Binding-site contacts:
Ligand atom C1 contacts residue ASN259 of chain 1.H at 1.5 Å.
Ligand atom C4 contacts residue ASN259 of chain 1.H at 4.3 Å.
Ligand atom O4 contacts residue LYS115 of chain 1.D at 3.8 Å.
Ligand atom C2 contacts residue ASN259 of chain 1.H at 2.5 Å.
Ligand atom O5 contacts residue THR116 of chain 1.D at 4.4 Å.
Ligand atom C4 contacts residue LYS115 of chain 1.D at 3.9 Å.
Ligand atom O7 contacts residue ASN259 of chain 1.H at 3.1 Å (h-bond).
Ligand atom N2 contacts residue ASN259 of chain 1.H at 2.9 Å (h-bond).
Ligand atom C7 contacts residue ASN259 of chain 1.H at 3.1 Å.
Ligand atom C6 contacts residue THR116 of chain 1.D at 3.9 Å.
Ligand atom C6 contacts residue LYS115 of chain 1.D at 3.7 Å.
Ligand atom C5 contacts residue LYS115 of chain 1.D at 4.4 Å.
Ligand atom O5 contacts residue ASN259 of chain 1.H at 2.5 Å (h-bond).
Ligand atom C8 contacts residue ASN259 of chain 1.H at 4.0 Å.
Ligand atom O7 contacts residue LYS181 of chain 1.D at 3.5 Å.
Ligand atom C3 contacts residue ASN259 of chain 1.H at 3.8 Å.
Ligand atom O6 contacts residue THR116 of chain 1.D at 4.1 Å.
Ligand atom C5 contacts residue ASN259 of chain 1.H at 3.7 Å.

Sequence of chain 1.H:
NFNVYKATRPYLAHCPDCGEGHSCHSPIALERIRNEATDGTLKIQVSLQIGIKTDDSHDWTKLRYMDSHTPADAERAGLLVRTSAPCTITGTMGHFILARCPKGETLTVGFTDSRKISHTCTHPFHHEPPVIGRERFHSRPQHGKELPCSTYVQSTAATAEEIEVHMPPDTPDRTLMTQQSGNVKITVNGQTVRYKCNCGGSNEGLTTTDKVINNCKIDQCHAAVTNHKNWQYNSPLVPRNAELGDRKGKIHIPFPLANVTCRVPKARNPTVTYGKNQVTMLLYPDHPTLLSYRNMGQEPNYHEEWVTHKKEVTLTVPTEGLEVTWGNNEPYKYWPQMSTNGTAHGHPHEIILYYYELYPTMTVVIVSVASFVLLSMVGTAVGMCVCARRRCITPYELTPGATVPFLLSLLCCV

A small-molecule ligand and the protein it binds are described below.
Small molecule (SMILES): CC(=O)N[C@@H]1[C@@H](O)[C@H](O)[C@@H](CO)O[C@H]1O

Sequence of chain 1.D:
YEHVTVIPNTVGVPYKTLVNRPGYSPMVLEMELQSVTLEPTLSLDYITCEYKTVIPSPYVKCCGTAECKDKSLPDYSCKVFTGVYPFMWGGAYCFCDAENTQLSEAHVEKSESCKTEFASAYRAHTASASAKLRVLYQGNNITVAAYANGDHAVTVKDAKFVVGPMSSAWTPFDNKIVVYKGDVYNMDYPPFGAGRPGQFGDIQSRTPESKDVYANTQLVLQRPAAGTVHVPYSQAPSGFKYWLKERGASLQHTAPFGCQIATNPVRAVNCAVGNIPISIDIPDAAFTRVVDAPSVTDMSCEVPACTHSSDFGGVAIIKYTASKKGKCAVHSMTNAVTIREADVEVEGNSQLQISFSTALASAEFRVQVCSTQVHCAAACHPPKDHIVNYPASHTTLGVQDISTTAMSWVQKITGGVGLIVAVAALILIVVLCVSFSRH